Binding-site contacts:
Ligand atom C4 contacts residue ARG69 of chain 1.A at 4.4 Å.
Ligand atom C4 contacts residue GLU150 of chain 1.A at 3.9 Å.
Ligand atom C3 contacts residue TYR74 of chain 1.A at 3.6 Å (hydrophobic).
Ligand atom C1 contacts residue ARG69 of chain 1.A at 4.1 Å.
Ligand atom O3 contacts residue LYS66 of chain 1.A at 3.9 Å.
Ligand atom C5 contacts residue TYR74 of chain 1.A at 4.4 Å (hydrophobic).
Ligand atom O4 contacts residue TYR74 of chain 1.A at 3.7 Å.
Ligand atom C3 contacts residue ARG69 of chain 1.A at 3.7 Å.
Ligand atom C3 contacts residue LYS66 of chain 1.A at 4.2 Å.
Ligand atom O4 contacts residue GLU150 of chain 1.A at 2.8 Å (salt-bridge).
Ligand atom C2 contacts residue ARG69 of chain 1.A at 4.1 Å.
Ligand atom O6 contacts residue GLU150 of chain 1.A at 3.8 Å.
Ligand atom O2 contacts residue ARG69 of chain 1.A at 3.3 Å.
Ligand atom C4 contacts residue TYR74 of chain 1.A at 4.1 Å (hydrophobic).
Ligand atom C5 contacts residue GLU150 of chain 1.A at 3.9 Å.
Ligand atom O5 contacts residue ARG69 of chain 1.A at 3.6 Å (salt-bridge).
Ligand atom C4 contacts residue LYS66 of chain 1.A at 4.5 Å.
Ligand atom C5 contacts residue ARG69 of chain 1.A at 4.2 Å.
Ligand atom O4 contacts residue LYS66 of chain 1.A at 3.2 Å.
Ligand atom O3 contacts residue TYR74 of chain 1.A at 3.9 Å.
Ligand atom O1 contacts residue ARG69 of chain 1.A at 4.1 Å.
Ligand atom C6 contacts residue GLU150 of chain 1.A at 4.4 Å.

Sequence of chain 1.A:
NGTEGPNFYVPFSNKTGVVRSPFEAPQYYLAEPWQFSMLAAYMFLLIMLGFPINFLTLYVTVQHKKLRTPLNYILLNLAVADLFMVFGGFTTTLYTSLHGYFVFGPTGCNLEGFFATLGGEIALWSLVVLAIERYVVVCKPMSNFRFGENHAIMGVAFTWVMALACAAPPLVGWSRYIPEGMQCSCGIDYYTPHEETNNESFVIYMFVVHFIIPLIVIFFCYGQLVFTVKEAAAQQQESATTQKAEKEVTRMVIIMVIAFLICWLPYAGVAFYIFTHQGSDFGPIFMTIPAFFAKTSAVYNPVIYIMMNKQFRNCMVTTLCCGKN

This protein binds this small molecule.
Small molecule (SMILES): OC[C@H]1O[C@H](O[C@H]2O[C@H](CO)[C@@H](O)[C@H](O)[C@H]2O)[C@H](O)[C@@H](O)[C@@H]1O